Sequence of chain 1.H:
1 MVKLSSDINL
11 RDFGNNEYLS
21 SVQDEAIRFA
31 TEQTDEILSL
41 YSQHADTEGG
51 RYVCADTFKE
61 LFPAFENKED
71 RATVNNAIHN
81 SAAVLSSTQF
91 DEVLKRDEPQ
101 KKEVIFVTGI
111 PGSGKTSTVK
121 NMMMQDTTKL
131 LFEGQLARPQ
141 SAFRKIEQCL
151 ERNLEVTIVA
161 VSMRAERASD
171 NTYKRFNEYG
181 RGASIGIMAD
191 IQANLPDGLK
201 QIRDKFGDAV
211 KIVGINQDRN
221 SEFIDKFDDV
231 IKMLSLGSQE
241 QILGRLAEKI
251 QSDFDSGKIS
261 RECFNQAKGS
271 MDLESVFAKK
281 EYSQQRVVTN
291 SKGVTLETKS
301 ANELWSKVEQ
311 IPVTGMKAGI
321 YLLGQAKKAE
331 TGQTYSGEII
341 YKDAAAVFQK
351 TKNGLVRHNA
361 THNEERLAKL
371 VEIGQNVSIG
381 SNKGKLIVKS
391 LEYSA

This small molecule binds to this protein.
Small molecule (SMILES): CC(=O)N[C@H]1[C@@H](OP(=O)(O)OP(=O)(O)OC[C@H]2O[C@@H](n3ccc(=O)[nH]c3=O)[C@H](O)[C@@H]2O)O[C@H](CO)[C@@H](OP(=O)(O)O)[C@@H]1O[C@H](C)C(=O)O

Binding-site contacts:
Ligand atom C4D contacts residue SER141 of chain 1.H at 3.2 Å.
Ligand atom C7 contacts residue ILE187 of chain 1.H at 3.4 Å (hydrophobic).
Ligand atom O4 contacts residue ASP56 of chain 1.H at 3.4 Å (salt-bridge).
Ligand atom O6 contacts residue LYS115 of chain 1.H at 3.3 Å.
Ligand atom O2D contacts residue SER141 of chain 1.H at 2.9 Å (h-bond).
Ligand atom O2U contacts residue SER6 of chain 1.H at 3.2 Å (h-bond).
Ligand atom O6 contacts residue GLY109 of chain 1.H at 3.4 Å (h-bond).
Ligand atom O2D contacts residue LYS145 of chain 1.H at 3.1 Å (salt-bridge).
Ligand atom O3D contacts residue ALA83 of chain 1.H at 3.2 Å (h-bond).
Ligand atom O3P contacts residue PRO111 of chain 1.H at 3.4 Å.
Ligand atom O7 contacts residue ILE187 of chain 1.H at 3.6 Å.
Ligand atom O1A contacts residue HIS79 of chain 1.H at 3.2 Å (h-bond).
Ligand atom C1D contacts residue SER141 of chain 1.H at 3.1 Å.
Ligand atom O1E contacts residue HIS79 of chain 1.H at 3.4 Å.
Ligand atom O2D contacts residue SER87 of chain 1.H at 3.1 Å (h-bond).
Ligand atom O4D contacts residue SER141 of chain 1.H at 3.0 Å (h-bond).
Ligand atom O1P contacts residue LYS115 of chain 1.H at 2.8 Å (salt-bridge).
Ligand atom O3D contacts residue SER87 of chain 1.H at 3.6 Å.
Ligand atom N3U contacts residue ASP7 of chain 1.H at 3.6 Å.
Ligand atom O3A contacts residue HIS79 of chain 1.H at 3.2 Å (h-bond).
Ligand atom O1P contacts residue PRO111 of chain 1.H at 3.6 Å.
Ligand atom C4U contacts residue VAL84 of chain 1.H at 3.5 Å (hydrophobic).
Ligand atom N2 contacts residue ILE187 of chain 1.H at 3.7 Å.
Ligand atom O2E contacts residue LYS59 of chain 1.H at 3.2 Å (salt-bridge).
Ligand atom O5 contacts residue GLN135 of chain 1.H at 3.2 Å (h-bond).
Ligand atom O1B contacts residue ALA55 of chain 1.H at 3.3 Å.
Ligand atom C2D contacts residue SER141 of chain 1.H at 3.5 Å.
Ligand atom O2E contacts residue ASN75 of chain 1.H at 2.8 Å (h-bond).
Ligand atom O3P contacts residue ARG175 of chain 1.H at 3.4 Å (salt-bridge).
Ligand atom O3D contacts residue LYS145 of chain 1.H at 3.0 Å (salt-bridge).
Ligand atom C3D contacts residue ALA83 of chain 1.H at 3.5 Å (hydrophobic).
Ligand atom O4U contacts residue ASN80 of chain 1.H at 3.3 Å.
Ligand atom N3U contacts residue VAL84 of chain 1.H at 3.4 Å.
Ligand atom N2 contacts residue HIS79 of chain 1.H at 3.5 Å.
Ligand atom O7 contacts residue HIS79 of chain 1.H at 3.2 Å (h-bond).
Ligand atom O2B contacts residue GLY134 of chain 1.H at 3.6 Å.
Ligand atom O4U contacts residue ASN9 of chain 1.H at 2.9 Å (h-bond).
Ligand atom O2A contacts residue GLN135 of chain 1.H at 3.2 Å (h-bond).
Ligand atom O2B contacts residue GLN135 of chain 1.H at 3.1 Å (h-bond).
Ligand atom O2P contacts residue ASP56 of chain 1.H at 3.0 Å (salt-bridge).